Binding-site contacts:
Ligand atom OP1 contacts residue NA1 of chain 1.G at 2.5 Å (h-bond).
Ligand atom P contacts residue LYS26 of chain 1.D at 3.5 Å.
Ligand atom P contacts residue NA1 of chain 1.G at 3.6 Å.
Ligand atom C5' contacts residue GLY57 of chain 1.D at 3.5 Å.
Ligand atom OP3 contacts residue LYS26 of chain 1.D at 2.5 Å (salt-bridge).
Ligand atom OP1 contacts residue LYS63 of chain 1.D at 3.8 Å.
Ligand atom OP2 contacts residue LYS26 of chain 1.D at 3.5 Å (salt-bridge).
Ligand atom O5' contacts residue GLY57 of chain 1.D at 3.3 Å (h-bond).
Ligand atom OP2 contacts residue LYS59 of chain 1.D at 3.1 Å.
Ligand atom O3' contacts residue ILE60 of chain 1.D at 3.5 Å.
Ligand atom C3' contacts residue LYS59 of chain 1.D at 3.9 Å.
Ligand atom P contacts residue LYS59 of chain 1.D at 3.8 Å.
Ligand atom OP1 contacts residue THR58 of chain 1.D at 3.6 Å (h-bond).
Ligand atom OP1 contacts residue LEU53 of chain 1.D at 3.8 Å.
Ligand atom O4' contacts residue ALA29 of chain 1.D at 3.5 Å.
Ligand atom C5' contacts residue GLY55 of chain 1.D at 3.2 Å.
Ligand atom OP2 contacts residue LYS59 of chain 1.D at 3.0 Å (salt-bridge).
Ligand atom O3' contacts residue LYS59 of chain 1.D at 3.9 Å.
Ligand atom OP1 contacts residue VAL56 of chain 1.D at 3.6 Å (h-bond).
Ligand atom OP1 contacts residue GLY55 of chain 1.D at 3.0 Å (h-bond).
Ligand atom O5' contacts residue LYS26 of chain 1.D at 3.9 Å.
Ligand atom OP1 contacts residue LYS59 of chain 1.D at 2.8 Å (salt-bridge).
Ligand atom OP2 contacts residue THR58 of chain 1.D at 3.7 Å.
Ligand atom OP1 contacts residue GLY57 of chain 1.D at 3.0 Å (h-bond).
Ligand atom OP2 contacts residue NA1 of chain 1.G at 3.8 Å.
Ligand atom C3' contacts residue GLY55 of chain 1.D at 3.9 Å.
Ligand atom C5' contacts residue TYR30 of chain 1.D at 3.4 Å (hydrophobic).
Ligand atom P contacts residue LYS59 of chain 1.D at 3.3 Å.
Ligand atom N3 contacts residue ALA29 of chain 1.D at 3.6 Å.
Ligand atom P contacts residue ILE60 of chain 1.D at 3.9 Å.
Ligand atom OP2 contacts residue GLY57 of chain 1.D at 3.8 Å.
Ligand atom OP1 contacts residue LYS59 of chain 1.D at 3.4 Å (salt-bridge).
Ligand atom OP1 contacts residue TYR30 of chain 1.D at 3.8 Å.
Ligand atom C4' contacts residue GLY55 of chain 1.D at 3.2 Å.
Ligand atom C1' contacts residue ALA29 of chain 1.D at 4.0 Å (hydrophobic).
Ligand atom C3' contacts residue GLY57 of chain 1.D at 3.6 Å.
Ligand atom O3' contacts residue VAL56 of chain 1.D at 3.9 Å.
Ligand atom O3' contacts residue GLY55 of chain 1.D at 3.5 Å.
Ligand atom P contacts residue GLY57 of chain 1.D at 3.7 Å.
Ligand atom OP1 contacts residue ILE60 of chain 1.D at 2.8 Å (h-bond).

Sequence of chain 1.D:
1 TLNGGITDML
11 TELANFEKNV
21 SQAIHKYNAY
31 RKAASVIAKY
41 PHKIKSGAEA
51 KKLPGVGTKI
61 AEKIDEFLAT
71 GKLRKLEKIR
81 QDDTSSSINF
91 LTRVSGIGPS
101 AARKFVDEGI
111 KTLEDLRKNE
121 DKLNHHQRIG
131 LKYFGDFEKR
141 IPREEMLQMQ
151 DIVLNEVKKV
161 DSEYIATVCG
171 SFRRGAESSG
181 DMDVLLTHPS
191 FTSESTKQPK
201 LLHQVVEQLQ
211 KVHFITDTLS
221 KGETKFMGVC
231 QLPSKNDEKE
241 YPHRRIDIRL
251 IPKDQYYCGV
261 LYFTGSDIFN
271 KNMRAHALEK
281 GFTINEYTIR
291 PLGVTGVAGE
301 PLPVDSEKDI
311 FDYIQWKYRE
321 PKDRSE

The protein below binds the small molecule below.
Small molecule (SMILES): Cc1cn([C@H]2C[C@H](O[P](=O)(O)OC[C@H]3O[C@@H](n4ccc(N)nc4=O)C[C@@H]3O[P](=O)(O)OC[C@H]3O[C@@H](n4cnc5c(=O)nc(N)[nH]c54)C[C@@H]3O[P](=O)(O)OC[C@H]3O[C@@H](n4cnc5c(=O)nc(N)[nH]c54)C[C@@H]3O)[C@@H](CO[P](=O)(O)O[C@H]3C[C@H](n4cnc5c(=O)nc(N)[nH]c54)O[C@@H]3COP(=O)(O)O)O2)c(=O)[nH]c1=O